Binding-site contacts:
Ligand atom C1 contacts residue SER106 of chain 1.K at 1.3 Å.
Ligand atom O3 contacts residue GLY77 of chain 1.K at 3.0 Å (h-bond).
Ligand atom C23 contacts residue LEU134 of chain 1.K at 3.6 Å (hydrophobic).
Ligand atom C7 contacts residue GLY77 of chain 1.K at 3.2 Å.
Ligand atom O3 contacts residue GLY76 of chain 1.K at 3.4 Å.
Ligand atom C11 contacts residue VAL79 of chain 1.K at 3.7 Å (hydrophobic).
Ligand atom C11 contacts residue GLY77 of chain 1.K at 3.6 Å.
Ligand atom O3 contacts residue MET107 of chain 1.K at 3.0 Å (h-bond).
Ligand atom C24 contacts residue ARG127 of chain 1.L at 3.8 Å.
Ligand atom C6 contacts residue LEU134 of chain 1.K at 3.6 Å (hydrophobic).
Ligand atom C6 contacts residue SER106 of chain 1.K at 3.5 Å.
Ligand atom O19 contacts residue VAL79 of chain 1.K at 3.0 Å (h-bond).
Ligand atom C14 contacts residue LEU134 of chain 1.K at 3.3 Å (hydrophobic).
Ligand atom O19 contacts residue SER78 of chain 1.K at 3.5 Å.
Ligand atom C1 contacts residue HIS131 of chain 1.K at 3.6 Å.
Ligand atom N20 contacts residue LEU134 of chain 1.K at 3.0 Å (h-bond).
Ligand atom O12 contacts residue LEU134 of chain 1.K at 2.7 Å (h-bond).
Ligand atom O10 contacts residue MET107 of chain 1.K at 3.7 Å.
Ligand atom C18 contacts residue LEU134 of chain 1.K at 3.7 Å (hydrophobic).
Ligand atom O3 contacts residue SER106 of chain 1.K at 2.3 Å (h-bond).
Ligand atom O10 contacts residue VAL79 of chain 1.K at 3.4 Å.
Ligand atom C9 contacts residue GLY77 of chain 1.K at 3.2 Å.
Ligand atom C5 contacts residue HIS131 of chain 1.K at 3.9 Å.
Ligand atom C1 contacts residue MET107 of chain 1.K at 3.5 Å (hydrophobic).
Ligand atom N13 contacts residue VAL79 of chain 1.K at 3.8 Å.
Ligand atom C42 contacts residue PRO133 of chain 1.K at 3.8 Å (hydrophobic).
Ligand atom C17 contacts residue GLY77 of chain 1.K at 3.9 Å.
Ligand atom C4 contacts residue SER106 of chain 1.K at 2.3 Å.
Ligand atom O10 contacts residue SER106 of chain 1.K at 3.3 Å (h-bond).
Ligand atom C18 contacts residue VAL79 of chain 1.K at 3.9 Å (hydrophobic).
Ligand atom O12 contacts residue PRO133 of chain 1.K at 3.2 Å.
Ligand atom C9 contacts residue VAL79 of chain 1.K at 3.9 Å (hydrophobic).
Ligand atom C5 contacts residue SER106 of chain 1.K at 3.4 Å.
Ligand atom C6 contacts residue HIS131 of chain 1.K at 3.1 Å.
Ligand atom N13 contacts residue GLY77 of chain 1.K at 3.0 Å (h-bond).
Ligand atom C9 contacts residue SER106 of chain 1.K at 3.3 Å.
Ligand atom C16 contacts residue LEU134 of chain 1.K at 3.6 Å (hydrophobic).
Ligand atom C4 contacts residue HIS131 of chain 1.K at 3.5 Å.
Ligand atom C22 contacts residue LEU134 of chain 1.K at 3.8 Å (hydrophobic).
Ligand atom C42 contacts residue ILE151 of chain 1.K at 2.7 Å (hydrophobic).

The protein below binds the small molecule below.
Small molecule (SMILES): CC[C@H](C)[C@H](NC(=O)[C@@H](NC(=O)[C@H](O)[C@@H](C=O)C(C)C)C(C)C)C(=O)O

Sequence of chain 1.K:
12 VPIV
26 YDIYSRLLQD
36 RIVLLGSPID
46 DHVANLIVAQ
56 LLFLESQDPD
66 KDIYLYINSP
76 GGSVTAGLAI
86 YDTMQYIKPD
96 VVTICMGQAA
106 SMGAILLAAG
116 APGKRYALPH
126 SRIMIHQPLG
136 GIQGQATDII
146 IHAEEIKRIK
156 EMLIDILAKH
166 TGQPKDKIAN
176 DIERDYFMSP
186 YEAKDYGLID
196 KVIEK

Sequence of chain 1.L:
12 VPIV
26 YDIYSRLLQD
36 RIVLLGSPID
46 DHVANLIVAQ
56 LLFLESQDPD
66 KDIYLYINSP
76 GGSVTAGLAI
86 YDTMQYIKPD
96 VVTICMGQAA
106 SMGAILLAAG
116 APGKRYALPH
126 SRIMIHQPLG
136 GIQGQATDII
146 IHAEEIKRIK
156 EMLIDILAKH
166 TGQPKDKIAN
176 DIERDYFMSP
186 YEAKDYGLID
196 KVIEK